A protein and the small-molecule ligand that binds it are described below.
Small molecule (SMILES): OC[C@H]1O[C@H](O)[C@H](O)[C@@H](O)[C@@H]1O

Sequence of chain 1.C:
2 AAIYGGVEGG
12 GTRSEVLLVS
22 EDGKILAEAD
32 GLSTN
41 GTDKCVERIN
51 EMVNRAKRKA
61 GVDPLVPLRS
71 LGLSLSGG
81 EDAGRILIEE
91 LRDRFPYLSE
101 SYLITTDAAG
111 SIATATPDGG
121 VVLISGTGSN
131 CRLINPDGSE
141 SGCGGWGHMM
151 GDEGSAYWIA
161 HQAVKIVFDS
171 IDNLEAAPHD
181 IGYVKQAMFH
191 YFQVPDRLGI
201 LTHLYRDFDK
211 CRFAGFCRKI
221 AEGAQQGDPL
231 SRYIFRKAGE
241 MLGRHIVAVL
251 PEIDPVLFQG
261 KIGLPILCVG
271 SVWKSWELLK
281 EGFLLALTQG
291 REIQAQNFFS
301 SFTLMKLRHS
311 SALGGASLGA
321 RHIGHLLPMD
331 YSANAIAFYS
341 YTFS

Binding-site contacts:
Ligand atom C1 contacts residue SER129 of chain 1.C at 4.0 Å.
Ligand atom C5 contacts residue GLY128 of chain 1.C at 4.0 Å.
Ligand atom C6 contacts residue ILE124 of chain 1.C at 3.6 Å (hydrophobic).
Ligand atom O1 contacts residue ASP152 of chain 1.C at 2.6 Å (salt-bridge).
Ligand atom C1 contacts residue GLY145 of chain 1.C at 4.3 Å.
Ligand atom O1 contacts residue SER129 of chain 1.C at 3.0 Å (h-bond).
Ligand atom O2 contacts residue GLY145 of chain 1.C at 3.0 Å (h-bond).
Ligand atom O6 contacts residue ILE124 of chain 1.C at 4.2 Å.
Ligand atom C3 contacts residue SER76 of chain 1.C at 4.3 Å.
Ligand atom C4 contacts residue SER76 of chain 1.C at 4.3 Å.
Ligand atom O5 contacts residue ASP152 of chain 1.C at 4.0 Å.
Ligand atom O3 contacts residue GLY78 of chain 1.C at 3.0 Å.
Ligand atom C1 contacts residue GLY147 of chain 1.C at 4.2 Å.
Ligand atom C6 contacts residue GLY128 of chain 1.C at 3.8 Å.
Ligand atom C6 contacts residue SER129 of chain 1.C at 3.9 Å.
Ligand atom O2 contacts residue TRP146 of chain 1.C at 3.9 Å.
Ligand atom O1 contacts residue GLY145 of chain 1.C at 3.5 Å.
Ligand atom O6 contacts residue ASP107 of chain 1.C at 3.7 Å.
Ligand atom C5 contacts residue ASN130 of chain 1.C at 4.1 Å.
Ligand atom C1 contacts residue ASP152 of chain 1.C at 3.5 Å.
Ligand atom O4 contacts residue ASP107 of chain 1.C at 3.8 Å.
Ligand atom C5 contacts residue SER129 of chain 1.C at 3.4 Å.
Ligand atom O3 contacts residue SER76 of chain 1.C at 3.4 Å (h-bond).
Ligand atom C4 contacts residue ASP107 of chain 1.C at 4.3 Å.
Ligand atom C3 contacts residue GLY145 of chain 1.C at 3.4 Å.
Ligand atom C6 contacts residue ASP107 of chain 1.C at 4.0 Å.
Ligand atom O6 contacts residue GLY128 of chain 1.C at 4.3 Å.
Ligand atom O4 contacts residue ASN130 of chain 1.C at 3.0 Å (h-bond).
Ligand atom O5 contacts residue GLY128 of chain 1.C at 3.3 Å.
Ligand atom C2 contacts residue GLY145 of chain 1.C at 3.7 Å.
Ligand atom C3 contacts residue GLY78 of chain 1.C at 4.3 Å.
Ligand atom C4 contacts residue ASN130 of chain 1.C at 4.2 Å.
Ligand atom O2 contacts residue GLY147 of chain 1.C at 3.5 Å (h-bond).
Ligand atom O3 contacts residue GLY145 of chain 1.C at 3.9 Å.
Ligand atom O1 contacts residue GLY128 of chain 1.C at 4.3 Å.
Ligand atom C1 contacts residue GLY128 of chain 1.C at 3.9 Å.
Ligand atom C6 contacts residue ASN130 of chain 1.C at 4.3 Å.
Ligand atom O1 contacts residue TRP146 of chain 1.C at 3.8 Å.
Ligand atom O1 contacts residue GLY147 of chain 1.C at 3.4 Å (h-bond).
Ligand atom O5 contacts residue SER129 of chain 1.C at 3.5 Å (h-bond).